This small molecule binds to this protein.
Small molecule (SMILES): CC(=O)N[C@@H]1[C@@H](O)[C@H](O)[C@@H](CO)O[C@H]1O

Binding-site contacts:
Ligand atom C1 contacts residue THR206 of chain 1.M at 3.5 Å.
Ligand atom O7 contacts residue ASN204 of chain 1.M at 3.1 Å (h-bond).
Ligand atom C2 contacts residue ASN204 of chain 1.M at 2.4 Å.
Ligand atom C5 contacts residue ASN204 of chain 1.M at 3.7 Å.
Ligand atom C7 contacts residue SER244 of chain 1.M at 4.5 Å.
Ligand atom C1 contacts residue ASN204 of chain 1.M at 1.4 Å.
Ligand atom O7 contacts residue ILE242 of chain 1.M at 4.4 Å.
Ligand atom C3 contacts residue THR206 of chain 1.M at 4.0 Å.
Ligand atom O5 contacts residue THR206 of chain 1.M at 4.1 Å.
Ligand atom C4 contacts residue ASN204 of chain 1.M at 4.2 Å.
Ligand atom C7 contacts residue HIS321 of chain 1.M at 4.4 Å.
Ligand atom O5 contacts residue ASN204 of chain 1.M at 2.4 Å (h-bond).
Ligand atom C8 contacts residue ASN204 of chain 1.M at 4.3 Å.
Ligand atom C3 contacts residue ASN204 of chain 1.M at 3.8 Å.
Ligand atom C2 contacts residue THR206 of chain 1.M at 4.1 Å.
Ligand atom C8 contacts residue SER244 of chain 1.M at 3.2 Å.
Ligand atom C5 contacts residue THR206 of chain 1.M at 4.1 Å.
Ligand atom O7 contacts residue HIS321 of chain 1.M at 3.4 Å.
Ligand atom N2 contacts residue ASN204 of chain 1.M at 2.8 Å (h-bond).
Ligand atom N2 contacts residue THR206 of chain 1.M at 4.2 Å.
Ligand atom C8 contacts residue ILE247 of chain 1.M at 3.9 Å (hydrophobic).
Ligand atom C7 contacts residue ASN204 of chain 1.M at 3.2 Å.

Sequence of chain 1.M:
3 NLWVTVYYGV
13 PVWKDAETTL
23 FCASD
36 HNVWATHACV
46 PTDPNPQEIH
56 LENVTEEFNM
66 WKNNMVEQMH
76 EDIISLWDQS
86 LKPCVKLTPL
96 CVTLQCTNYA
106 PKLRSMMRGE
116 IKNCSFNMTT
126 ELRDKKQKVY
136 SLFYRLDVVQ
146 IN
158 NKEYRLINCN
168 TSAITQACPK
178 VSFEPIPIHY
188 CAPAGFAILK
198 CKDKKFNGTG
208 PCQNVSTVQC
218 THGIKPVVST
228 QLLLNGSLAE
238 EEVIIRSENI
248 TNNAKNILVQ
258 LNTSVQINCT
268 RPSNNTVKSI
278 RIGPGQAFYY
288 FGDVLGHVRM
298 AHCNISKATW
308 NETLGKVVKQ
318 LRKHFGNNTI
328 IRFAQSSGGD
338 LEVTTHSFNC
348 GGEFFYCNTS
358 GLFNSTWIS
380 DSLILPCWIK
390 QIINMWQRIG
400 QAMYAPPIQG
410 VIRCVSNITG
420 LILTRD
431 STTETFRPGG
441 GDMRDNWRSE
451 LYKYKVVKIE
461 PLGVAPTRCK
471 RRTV